This protein binds this small molecule.
Small molecule (SMILES): NCCCC[C@@H](C=O)NC(=O)[C@H](CCC(=O)O)NC(=O)[C@H](Cc1ccccc1)NC(=O)[C@H](CCC(N)=O)NC(=O)[C@@H]1CCCN1C(=O)[C@H](CC1=NC=NC1)NC(=O)[C@H](CO)NC(=O)[C@@H](N)CC1=c2ccccc2=NC1

Sequence of chain 2.A:
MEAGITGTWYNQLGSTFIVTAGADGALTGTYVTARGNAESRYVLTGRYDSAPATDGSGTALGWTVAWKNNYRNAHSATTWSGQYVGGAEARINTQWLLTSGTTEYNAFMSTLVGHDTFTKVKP

Sequence of chain 1.A:
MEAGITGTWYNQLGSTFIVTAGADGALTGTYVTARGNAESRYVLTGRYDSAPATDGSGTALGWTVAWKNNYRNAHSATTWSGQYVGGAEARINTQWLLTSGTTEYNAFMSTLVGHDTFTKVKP

Binding-site contacts:
Ligand atom CD2 contacts residue SER76 of chain 2.A at 3.5 Å.
Ligand atom NE2 contacts residue TRP67 of chain 2.A at 3.4 Å.
Ligand atom CB contacts residue TYR42 of chain 2.A at 3.5 Å (hydrophobic).
Ligand atom CG contacts residue ARG35 of chain 2.A at 3.5 Å.
Ligand atom CD contacts residue ARG72 of chain 2.A at 3.4 Å.
Ligand atom NE2 contacts residue LEU98 of chain 2.A at 3.7 Å.
Ligand atom CB contacts residue PHE108 of chain 1.A at 3.6 Å (hydrophobic).
Ligand atom C contacts residue NH21 of chain 2.E at 1.3 Å.
Ligand atom CE1 contacts residue TRP67 of chain 2.A at 3.4 Å (hydrophobic).
Ligand atom CD contacts residue ARG35 of chain 2.A at 3.5 Å.
Ligand atom CE1 contacts residue TRP96 of chain 2.A at 3.6 Å (hydrophobic).
Ligand atom O contacts residue PHE108 of chain 1.A at 3.1 Å.
Ligand atom OE1 contacts residue THR33 of chain 2.A at 3.5 Å (h-bond).
Ligand atom CA contacts residue NH21 of chain 2.E at 2.4 Å.
Ligand atom O contacts residue THR33 of chain 2.A at 3.3 Å.
Ligand atom O contacts residue NH21 of chain 2.E at 3.7 Å.
Ligand atom CD2 contacts residue PHE108 of chain 1.A at 3.6 Å (hydrophobic).
Ligand atom O contacts residue ARG35 of chain 2.A at 3.5 Å.
Ligand atom N contacts residue PHE108 of chain 1.A at 3.4 Å.
Ligand atom N contacts residue PHE108 of chain 1.A at 3.4 Å.
Ligand atom O contacts residue ALA34 of chain 2.A at 3.2 Å.
Ligand atom OE2 contacts residue ARG72 of chain 2.A at 2.6 Å (salt-bridge).
Ligand atom CB contacts residue NH21 of chain 2.E at 3.4 Å.
Ligand atom OE1 contacts residue TRP67 of chain 2.A at 3.5 Å.
Ligand atom C contacts residue PHE108 of chain 1.A at 3.7 Å (hydrophobic).
Ligand atom OE1 contacts residue THR78 of chain 2.A at 2.7 Å (h-bond).
Ligand atom OE1 contacts residue ARG72 of chain 2.A at 2.9 Å (salt-bridge).
Ligand atom OE2 contacts residue ARG35 of chain 2.A at 3.4 Å (salt-bridge).
Ligand atom CB contacts residue ARG72 of chain 2.A at 3.5 Å.
Ligand atom OE1 contacts residue LEU98 of chain 2.A at 3.7 Å.
Ligand atom CZ contacts residue TRP96 of chain 2.A at 3.5 Å (hydrophobic).
Ligand atom CG contacts residue PHE108 of chain 1.A at 3.6 Å (hydrophobic).
Ligand atom NE2 contacts residue SER76 of chain 2.A at 2.9 Å (h-bond).
Ligand atom C contacts residue PHE108 of chain 1.A at 3.6 Å (hydrophobic).
Ligand atom CE2 contacts residue LEU98 of chain 2.A at 3.5 Å (hydrophobic).
Ligand atom NE2 contacts residue TRP96 of chain 2.A at 3.5 Å.
Ligand atom N contacts residue NH21 of chain 2.E at 3.5 Å (h-bond).
Ligand atom OE1 contacts residue ARG35 of chain 2.A at 3.3 Å.
Ligand atom O contacts residue NH21 of chain 2.E at 2.3 Å (h-bond).
Ligand atom CB contacts residue TRP67 of chain 2.A at 3.7 Å (hydrophobic).